The protein below binds the small molecule below.
Small molecule (SMILES): CC1(C)Cc2cc(Cl)ccc2C(N[C@@H](Cc2cscc2Br)C(=O)O)=N1

Binding-site contacts:
Ligand atom CL1 contacts residue GLY80 of chain 1.A at 3.6 Å.
Ligand atom C5 contacts residue GLN79 of chain 1.A at 3.6 Å.
Ligand atom BR2 contacts residue THR237 of chain 1.A at 4.0 Å.
Ligand atom C23 contacts residue GLN18 of chain 1.A at 3.9 Å.
Ligand atom C6 contacts residue PHE114 of chain 1.A at 4.0 Å (hydrophobic).
Ligand atom C1 contacts residue PHE114 of chain 1.A at 3.8 Å (hydrophobic).
Ligand atom C11 contacts residue ASP38 of chain 1.A at 3.5 Å.
Ligand atom C19 contacts residue GLY17 of chain 1.A at 4.0 Å.
Ligand atom C12 contacts residue LEU36 of chain 1.A at 3.7 Å (hydrophobic).
Ligand atom BR2 contacts residue THR238 of chain 1.A at 3.8 Å.
Ligand atom CL1 contacts residue PHE114 of chain 1.A at 4.0 Å.
Ligand atom BR2 contacts residue GLY236 of chain 1.A at 3.1 Å.
Ligand atom BR2 contacts residue GLY19 of chain 1.A at 3.7 Å.
Ligand atom C2 contacts residue TYR77 of chain 1.A at 3.7 Å (hydrophobic).
Ligand atom C10 contacts residue GLY236 of chain 1.A at 3.8 Å.
Ligand atom C1 contacts residue TYR77 of chain 1.A at 3.4 Å (hydrophobic).
Ligand atom C11 contacts residue GLY236 of chain 1.A at 3.3 Å.
Ligand atom C11 contacts residue LEU36 of chain 1.A at 3.9 Å (hydrophobic).
Ligand atom C4 contacts residue GLN79 of chain 1.A at 3.9 Å.
Ligand atom C23 contacts residue GLY236 of chain 1.A at 3.9 Å.
Ligand atom C22 contacts residue GLN18 of chain 1.A at 3.3 Å.
Ligand atom CL1 contacts residue TYR77 of chain 1.A at 3.7 Å.
Ligand atom C7 contacts residue TYR77 of chain 1.A at 3.4 Å (hydrophobic).
Ligand atom O16 contacts residue THR237 of chain 1.A at 3.3 Å.
Ligand atom C14 contacts residue GLY236 of chain 1.A at 3.3 Å.
Ligand atom N13 contacts residue GLY236 of chain 1.A at 3.9 Å.
Ligand atom C5 contacts residue LYS113 of chain 1.A at 3.7 Å.
Ligand atom C22 contacts residue GLY19 of chain 1.A at 3.9 Å.
Ligand atom S21 contacts residue TRP121 of chain 1.A at 3.5 Å.
Ligand atom CL1 contacts residue LYS113 of chain 1.A at 3.6 Å.
Ligand atom C15 contacts residue THR237 of chain 1.A at 3.9 Å.
Ligand atom CL1 contacts residue LYS81 of chain 1.A at 3.7 Å.
Ligand atom C11 contacts residue ILE124 of chain 1.A at 4.0 Å (hydrophobic).
Ligand atom C15 contacts residue GLY236 of chain 1.A at 3.9 Å.
Ligand atom O16 contacts residue THR238 of chain 1.A at 2.8 Å (h-bond).
Ligand atom C15 contacts residue THR238 of chain 1.A at 3.9 Å.
Ligand atom C6 contacts residue TYR77 of chain 1.A at 3.9 Å (hydrophobic).
Ligand atom N9 contacts residue GLY236 of chain 1.A at 2.9 Å (h-bond).
Ligand atom C8 contacts residue GLY236 of chain 1.A at 3.7 Å.
Ligand atom C18 contacts residue THR238 of chain 1.A at 3.7 Å.

Sequence of chain 1.A:
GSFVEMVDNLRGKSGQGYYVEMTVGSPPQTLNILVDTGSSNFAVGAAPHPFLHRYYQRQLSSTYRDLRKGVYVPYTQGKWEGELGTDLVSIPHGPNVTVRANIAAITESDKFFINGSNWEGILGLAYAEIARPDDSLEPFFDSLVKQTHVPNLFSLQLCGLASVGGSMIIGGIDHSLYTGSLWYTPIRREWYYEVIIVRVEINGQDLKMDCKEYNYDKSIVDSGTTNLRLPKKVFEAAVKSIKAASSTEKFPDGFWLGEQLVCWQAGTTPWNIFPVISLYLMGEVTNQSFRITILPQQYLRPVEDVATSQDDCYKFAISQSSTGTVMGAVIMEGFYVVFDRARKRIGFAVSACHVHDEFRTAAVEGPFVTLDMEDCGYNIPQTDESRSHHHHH